Binding-site contacts:
Ligand atom C26 contacts residue PRO97 of chain 1.A at 3.4 Å (hydrophobic).
Ligand atom O5 contacts residue TYR190 of chain 1.A at 3.7 Å.
Ligand atom C27 contacts residue GLU138 of chain 1.B at 3.4 Å.
Ligand atom C27 contacts residue PRO97 of chain 1.A at 3.5 Å (hydrophobic).
Ligand atom C7 contacts residue LYS103 of chain 1.A at 3.0 Å.
Ligand atom C22 contacts residue TYR190 of chain 1.A at 3.3 Å (hydrophobic).
Ligand atom C5 contacts residue TYR190 of chain 1.A at 3.7 Å (hydrophobic).
Ligand atom C4 contacts residue TYR190 of chain 1.A at 3.6 Å (hydrophobic).
Ligand atom C8 contacts residue LEU102 of chain 1.A at 3.7 Å (hydrophobic).
Ligand atom C24 contacts residue VAL108 of chain 1.A at 3.3 Å (hydrophobic).
Ligand atom N2 contacts residue PRO238 of chain 1.A at 3.5 Å (h-bond).
Ligand atom O3 contacts residue LYS105 of chain 1.A at 2.8 Å (salt-bridge).
Ligand atom C6 contacts residue VAL181 of chain 1.A at 3.6 Å (hydrophobic).
Ligand atom C11 contacts residue TYR320 of chain 1.A at 3.4 Å (hydrophobic).
Ligand atom C10 contacts residue HIS237 of chain 1.A at 3.5 Å.
Ligand atom N4 contacts residue PHE229 of chain 1.A at 3.5 Å.
Ligand atom C21 contacts residue TYR190 of chain 1.A at 3.4 Å (hydrophobic).
Ligand atom C24 contacts residue PHE229 of chain 1.A at 3.5 Å (hydrophobic).
Ligand atom C23 contacts residue PHE229 of chain 1.A at 3.6 Å (hydrophobic).
Ligand atom C5 contacts residue VAL181 of chain 1.A at 3.6 Å (hydrophobic).
Ligand atom O1 contacts residue VAL108 of chain 1.A at 3.1 Å.
Ligand atom O3 contacts residue LYS104 of chain 1.A at 3.3 Å.
Ligand atom N4 contacts residue TRP231 of chain 1.A at 3.6 Å.
Ligand atom C12 contacts residue TYR320 of chain 1.A at 3.2 Å (hydrophobic).
Ligand atom C26 contacts residue LEU102 of chain 1.A at 3.6 Å (hydrophobic).
Ligand atom O4 contacts residue HIS237 of chain 1.A at 3.5 Å (h-bond).
Ligand atom C24 contacts residue VAL110 of chain 1.A at 3.5 Å (hydrophobic).
Ligand atom O4 contacts residue PHE229 of chain 1.A at 3.6 Å.
Ligand atom C4 contacts residue GLY192 of chain 1.A at 3.6 Å.
Ligand atom C17 contacts residue TYR190 of chain 1.A at 3.5 Å (hydrophobic).
Ligand atom O5 contacts residue CYS183 of chain 1.A at 3.4 Å (h-bond).
Ligand atom C23 contacts residue TRP231 of chain 1.A at 3.5 Å (hydrophobic).
Ligand atom C5 contacts residue GLY192 of chain 1.A at 3.2 Å.
Ligand atom C4 contacts residue VAL191 of chain 1.A at 3.7 Å (hydrophobic).
Ligand atom N1 contacts residue TYR320 of chain 1.A at 3.6 Å.
Ligand atom N3 contacts residue TYR190 of chain 1.A at 3.6 Å.
Ligand atom C8 contacts residue LYS103 of chain 1.A at 3.6 Å.
Ligand atom C16 contacts residue TYR190 of chain 1.A at 3.5 Å (hydrophobic).
Ligand atom O4 contacts residue PRO238 of chain 1.A at 3.4 Å.
Ligand atom C21 contacts residue TRP231 of chain 1.A at 3.3 Å (hydrophobic).

Sequence of chain 1.B:
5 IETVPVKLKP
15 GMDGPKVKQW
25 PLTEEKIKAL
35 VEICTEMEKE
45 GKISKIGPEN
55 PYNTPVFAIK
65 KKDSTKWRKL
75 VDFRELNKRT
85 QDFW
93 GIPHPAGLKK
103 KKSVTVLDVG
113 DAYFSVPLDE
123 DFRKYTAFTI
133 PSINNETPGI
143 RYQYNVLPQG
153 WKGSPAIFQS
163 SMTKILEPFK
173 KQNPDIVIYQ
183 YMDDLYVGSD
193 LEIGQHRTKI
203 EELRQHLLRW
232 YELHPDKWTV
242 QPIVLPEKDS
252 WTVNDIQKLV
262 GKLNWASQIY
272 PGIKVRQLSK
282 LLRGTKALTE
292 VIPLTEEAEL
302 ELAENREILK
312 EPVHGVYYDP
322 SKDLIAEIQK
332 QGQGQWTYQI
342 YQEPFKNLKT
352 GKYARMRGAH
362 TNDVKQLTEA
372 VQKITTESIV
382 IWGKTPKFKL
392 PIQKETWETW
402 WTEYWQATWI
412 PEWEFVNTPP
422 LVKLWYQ

Sequence of chain 1.A:
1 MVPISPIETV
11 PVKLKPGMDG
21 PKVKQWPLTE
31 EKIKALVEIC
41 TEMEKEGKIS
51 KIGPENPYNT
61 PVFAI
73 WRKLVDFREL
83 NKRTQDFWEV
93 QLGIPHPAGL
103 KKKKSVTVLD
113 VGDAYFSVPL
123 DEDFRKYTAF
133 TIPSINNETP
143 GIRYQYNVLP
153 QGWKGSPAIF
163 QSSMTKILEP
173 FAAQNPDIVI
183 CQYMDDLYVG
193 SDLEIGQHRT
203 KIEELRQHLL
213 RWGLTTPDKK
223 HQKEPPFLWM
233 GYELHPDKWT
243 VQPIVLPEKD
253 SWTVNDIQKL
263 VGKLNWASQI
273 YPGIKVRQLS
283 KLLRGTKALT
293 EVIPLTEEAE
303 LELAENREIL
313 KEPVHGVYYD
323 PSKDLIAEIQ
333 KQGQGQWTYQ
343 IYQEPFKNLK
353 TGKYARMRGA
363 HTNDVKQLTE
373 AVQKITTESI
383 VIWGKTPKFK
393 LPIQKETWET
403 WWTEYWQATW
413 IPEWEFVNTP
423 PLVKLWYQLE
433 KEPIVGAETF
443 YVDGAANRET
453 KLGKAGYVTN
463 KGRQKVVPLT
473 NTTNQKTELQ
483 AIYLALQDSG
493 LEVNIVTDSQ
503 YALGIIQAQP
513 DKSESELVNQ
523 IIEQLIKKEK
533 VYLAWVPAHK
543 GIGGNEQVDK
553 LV

This protein binds this small molecule.
Small molecule (SMILES): C=CC(=O)Nc1cc(Oc2ccccc2OCCn2ccc(=O)[nH]c2=O)c(C)c2cc(C#N)ccc12